Sequence of chain 25.C:
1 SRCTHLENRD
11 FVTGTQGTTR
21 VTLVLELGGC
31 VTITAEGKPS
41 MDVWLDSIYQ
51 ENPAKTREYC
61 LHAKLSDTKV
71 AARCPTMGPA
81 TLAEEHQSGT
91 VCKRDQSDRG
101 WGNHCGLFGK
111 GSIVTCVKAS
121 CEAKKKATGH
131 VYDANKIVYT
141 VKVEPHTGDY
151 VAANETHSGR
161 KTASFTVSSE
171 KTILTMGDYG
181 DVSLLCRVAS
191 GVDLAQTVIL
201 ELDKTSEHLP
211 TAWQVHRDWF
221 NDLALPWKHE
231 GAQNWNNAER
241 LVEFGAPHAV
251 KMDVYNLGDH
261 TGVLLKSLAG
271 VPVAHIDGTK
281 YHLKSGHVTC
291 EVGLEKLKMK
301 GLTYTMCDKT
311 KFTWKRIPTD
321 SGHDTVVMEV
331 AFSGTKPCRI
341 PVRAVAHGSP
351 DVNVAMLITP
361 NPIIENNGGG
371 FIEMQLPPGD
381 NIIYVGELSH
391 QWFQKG

Sequence of chain 25.A:
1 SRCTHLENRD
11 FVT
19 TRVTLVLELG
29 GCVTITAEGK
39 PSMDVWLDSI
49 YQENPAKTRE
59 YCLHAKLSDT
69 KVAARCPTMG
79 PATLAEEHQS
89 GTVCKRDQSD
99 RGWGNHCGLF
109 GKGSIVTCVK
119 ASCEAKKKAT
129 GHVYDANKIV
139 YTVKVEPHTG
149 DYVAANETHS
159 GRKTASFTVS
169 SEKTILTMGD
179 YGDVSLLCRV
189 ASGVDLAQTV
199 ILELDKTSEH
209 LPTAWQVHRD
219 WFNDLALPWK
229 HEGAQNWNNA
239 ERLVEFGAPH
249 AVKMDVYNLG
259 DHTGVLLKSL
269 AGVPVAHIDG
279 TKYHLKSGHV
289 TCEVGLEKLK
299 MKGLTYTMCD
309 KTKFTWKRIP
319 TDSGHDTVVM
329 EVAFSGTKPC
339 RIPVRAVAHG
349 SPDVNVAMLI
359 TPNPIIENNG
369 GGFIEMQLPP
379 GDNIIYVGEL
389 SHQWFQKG

A small-molecule ligand and the protein it binds are described below.
Small molecule (SMILES): CC(=O)N[C@@H]1[C@@H](O)[C@H](O)[C@@H](CO)O[C@H]1O

Binding-site contacts:
Ligand atom C6 contacts residue HIS104 of chain 25.A at 4.0 Å.
Ligand atom C1 contacts residue GLU155 of chain 25.C at 3.9 Å.
Ligand atom C4 contacts residue ASN154 of chain 25.C at 4.2 Å.
Ligand atom C2 contacts residue GLU155 of chain 25.C at 3.7 Å.
Ligand atom C3 contacts residue ASN154 of chain 25.C at 3.7 Å.
Ligand atom C1 contacts residue HIS104 of chain 25.A at 3.4 Å.
Ligand atom O5 contacts residue ASN154 of chain 25.C at 2.3 Å (h-bond).
Ligand atom C7 contacts residue ASN154 of chain 25.C at 3.3 Å.
Ligand atom O7 contacts residue ASN154 of chain 25.C at 3.2 Å (h-bond).
Ligand atom C8 contacts residue GLU155 of chain 25.C at 3.8 Å.
Ligand atom O3 contacts residue GLU155 of chain 25.C at 4.3 Å.
Ligand atom C2 contacts residue ASN154 of chain 25.C at 2.4 Å.
Ligand atom O5 contacts residue HIS104 of chain 25.A at 3.1 Å (h-bond).
Ligand atom C1 contacts residue ASN154 of chain 25.C at 1.4 Å.
Ligand atom N2 contacts residue ASN154 of chain 25.C at 2.9 Å (h-bond).
Ligand atom C8 contacts residue ASN154 of chain 25.C at 3.6 Å.
Ligand atom N2 contacts residue GLU155 of chain 25.C at 3.0 Å (salt-bridge).
Ligand atom C7 contacts residue GLU155 of chain 25.C at 3.9 Å.
Ligand atom C5 contacts residue ASN154 of chain 25.C at 3.6 Å.
Ligand atom C5 contacts residue HIS104 of chain 25.A at 3.6 Å.
Ligand atom C3 contacts residue GLU155 of chain 25.C at 3.7 Å.